Sequence of chain 1.J:
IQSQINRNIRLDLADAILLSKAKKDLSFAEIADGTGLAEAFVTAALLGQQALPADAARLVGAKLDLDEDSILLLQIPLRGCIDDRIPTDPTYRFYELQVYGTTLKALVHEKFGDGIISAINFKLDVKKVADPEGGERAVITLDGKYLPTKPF

A protein and the small-molecule ligand that binds it are described below.
Small molecule (SMILES): O=C([O-])C(=O)[O-]

Binding-site contacts:
Ligand atom C2 contacts residue ILE120 of chain 1.C at 3.5 Å (hydrophobic).
Ligand atom O4 contacts residue LEU151 of chain 1.I at 3.0 Å.
Ligand atom C1 contacts residue SER122 of chain 1.C at 3.6 Å.
Ligand atom O3 contacts residue ARG96 of chain 1.J at 3.0 Å (salt-bridge).
Ligand atom O4 contacts residue SER122 of chain 1.I at 2.7 Å (h-bond).
Ligand atom O3 contacts residue ALA123 of chain 1.C at 3.5 Å (h-bond).
Ligand atom O2 contacts residue ILE120 of chain 1.C at 4.0 Å.
Ligand atom C1 contacts residue ILE120 of chain 1.C at 3.2 Å (hydrophobic).
Ligand atom O3 contacts residue ARG96 of chain 1.H at 3.1 Å (salt-bridge).
Ligand atom O4 contacts residue ILE120 of chain 1.C at 3.8 Å.
Ligand atom C2 contacts residue SER122 of chain 1.I at 3.6 Å.
Ligand atom O1 contacts residue LEU151 of chain 1.I at 3.5 Å.
Ligand atom O1 contacts residue ILE120 of chain 1.C at 3.6 Å.
Ligand atom O2 contacts residue ALA123 of chain 1.I at 3.4 Å (h-bond).
Ligand atom C1 contacts residue ILE120 of chain 1.I at 3.6 Å (hydrophobic).
Ligand atom C1 contacts residue ARG96 of chain 1.H at 3.6 Å.
Ligand atom O4 contacts residue ILE120 of chain 1.I at 3.7 Å.
Ligand atom C1 contacts residue ARG96 of chain 1.J at 3.8 Å.
Ligand atom O1 contacts residue LEU151 of chain 1.C at 4.0 Å.
Ligand atom O3 contacts residue ILE124 of chain 1.C at 4.0 Å.
Ligand atom O2 contacts residue SER122 of chain 1.I at 3.5 Å (h-bond).
Ligand atom C2 contacts residue LEU151 of chain 1.I at 4.0 Å (hydrophobic).
Ligand atom O2 contacts residue ARG96 of chain 1.H at 3.0 Å (salt-bridge).
Ligand atom O3 contacts residue ILE120 of chain 1.C at 3.5 Å.
Ligand atom O3 contacts residue SER122 of chain 1.C at 3.5 Å (h-bond).
Ligand atom O1 contacts residue SER122 of chain 1.C at 2.7 Å (h-bond).
Ligand atom O2 contacts residue ILE120 of chain 1.I at 3.6 Å.
Ligand atom C2 contacts residue ILE120 of chain 1.I at 3.3 Å (hydrophobic).
Ligand atom C2 contacts residue ARG96 of chain 1.H at 3.7 Å.
Ligand atom O3 contacts residue ILE120 of chain 1.I at 4.1 Å.
Ligand atom C2 contacts residue ILE124 of chain 1.I at 4.4 Å (hydrophobic).
Ligand atom O4 contacts residue ILE124 of chain 1.I at 4.1 Å.
Ligand atom O2 contacts residue ILE124 of chain 1.I at 4.0 Å.
Ligand atom O2 contacts residue ARG96 of chain 1.J at 3.0 Å (salt-bridge).
Ligand atom O4 contacts residue ALA123 of chain 1.I at 4.4 Å.
Ligand atom O4 contacts residue LEU151 of chain 1.C at 3.4 Å.
Ligand atom O1 contacts residue ILE124 of chain 1.C at 4.2 Å.
Ligand atom C2 contacts residue ARG96 of chain 1.J at 3.6 Å.
Ligand atom C1 contacts residue LEU151 of chain 1.I at 4.2 Å (hydrophobic).
Ligand atom O1 contacts residue ILE120 of chain 1.I at 4.0 Å.

Sequence of chain 1.H:
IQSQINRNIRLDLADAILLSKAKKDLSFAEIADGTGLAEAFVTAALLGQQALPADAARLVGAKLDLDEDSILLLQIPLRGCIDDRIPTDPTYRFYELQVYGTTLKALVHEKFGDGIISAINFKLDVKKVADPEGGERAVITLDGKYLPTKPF

Sequence of chain 1.I:
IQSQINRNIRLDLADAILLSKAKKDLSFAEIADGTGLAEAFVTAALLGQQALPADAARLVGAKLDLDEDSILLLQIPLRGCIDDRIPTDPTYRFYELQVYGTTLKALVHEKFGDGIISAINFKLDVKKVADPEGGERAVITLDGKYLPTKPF

Sequence of chain 1.C:
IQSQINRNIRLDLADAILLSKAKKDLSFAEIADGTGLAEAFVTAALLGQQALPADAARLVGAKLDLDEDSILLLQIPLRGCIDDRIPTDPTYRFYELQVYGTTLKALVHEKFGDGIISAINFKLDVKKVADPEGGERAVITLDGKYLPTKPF